Binding-site contacts:
Ligand atom F2 contacts residue HEM1 of chain 1.I at 3.2 Å.
Ligand atom C5 contacts residue HEM1 of chain 1.I at 3.3 Å.
Ligand atom CM contacts residue VAL269 of chain 1.B at 3.8 Å (hydrophobic).
Ligand atom C4 contacts residue VAL269 of chain 1.B at 3.4 Å (hydrophobic).
Ligand atom C2' contacts residue GLY288 of chain 1.B at 4.0 Å.
Ligand atom N1 contacts residue TRP289 of chain 1.B at 2.9 Å (h-bond).
Ligand atom F2 contacts residue TRP380 of chain 1.B at 3.5 Å.
Ligand atom C1' contacts residue GLY288 of chain 1.B at 3.5 Å.
Ligand atom N2 contacts residue PRO267 of chain 1.B at 3.8 Å.
Ligand atom N1 contacts residue TYR290 of chain 1.B at 3.9 Å.
Ligand atom C2 contacts residue VAL269 of chain 1.B at 4.0 Å (hydrophobic).
Ligand atom C2' contacts residue PHE286 of chain 1.B at 3.3 Å (hydrophobic).
Ligand atom C1' contacts residue SER287 of chain 1.B at 4.0 Å.
Ligand atom C contacts residue GLU294 of chain 1.B at 3.6 Å.
Ligand atom C contacts residue PRO267 of chain 1.B at 3.9 Å (hydrophobic).
Ligand atom CM contacts residue HEM1 of chain 1.I at 4.0 Å.
Ligand atom C1 contacts residue GLU294 of chain 1.B at 3.3 Å.
Ligand atom N1 contacts residue HEM1 of chain 1.I at 3.3 Å.
Ligand atom C2' contacts residue SER287 of chain 1.B at 3.8 Å.
Ligand atom C1' contacts residue PRO267 of chain 1.B at 3.0 Å (hydrophobic).
Ligand atom F3 contacts residue HEM1 of chain 1.I at 3.4 Å.
Ligand atom F3 contacts residue VAL269 of chain 1.B at 3.4 Å.
Ligand atom C5 contacts residue GLN180 of chain 1.B at 4.2 Å.
Ligand atom N2 contacts residue GLU294 of chain 1.B at 2.9 Å (salt-bridge).
Ligand atom C5 contacts residue VAL269 of chain 1.B at 3.8 Å (hydrophobic).
Ligand atom C contacts residue TRP289 of chain 1.B at 3.8 Å (hydrophobic).
Ligand atom C3 contacts residue HEM1 of chain 1.I at 3.6 Å.
Ligand atom C4 contacts residue HEM1 of chain 1.I at 3.7 Å.
Ligand atom C1 contacts residue HEM1 of chain 1.I at 3.8 Å.
Ligand atom C contacts residue HEM1 of chain 1.I at 3.9 Å.
Ligand atom C3 contacts residue VAL269 of chain 1.B at 3.5 Å (hydrophobic).
Ligand atom C6 contacts residue HEM1 of chain 1.I at 3.7 Å.
Ligand atom C6 contacts residue GLU294 of chain 1.B at 3.3 Å.
Ligand atom N1 contacts residue GLU294 of chain 1.B at 2.7 Å (salt-bridge).
Ligand atom C2' contacts residue VAL269 of chain 1.B at 3.9 Å (hydrophobic).
Ligand atom F1 contacts residue VAL269 of chain 1.B at 3.9 Å.
Ligand atom S contacts residue HEM1 of chain 1.I at 3.4 Å (h-bond).
Ligand atom C2 contacts residue HEM1 of chain 1.I at 3.6 Å.
Ligand atom C2' contacts residue PRO267 of chain 1.B at 3.8 Å (hydrophobic).
Ligand atom F3 contacts residue MET272 of chain 1.B at 3.7 Å.

Sequence of chain 1.B:
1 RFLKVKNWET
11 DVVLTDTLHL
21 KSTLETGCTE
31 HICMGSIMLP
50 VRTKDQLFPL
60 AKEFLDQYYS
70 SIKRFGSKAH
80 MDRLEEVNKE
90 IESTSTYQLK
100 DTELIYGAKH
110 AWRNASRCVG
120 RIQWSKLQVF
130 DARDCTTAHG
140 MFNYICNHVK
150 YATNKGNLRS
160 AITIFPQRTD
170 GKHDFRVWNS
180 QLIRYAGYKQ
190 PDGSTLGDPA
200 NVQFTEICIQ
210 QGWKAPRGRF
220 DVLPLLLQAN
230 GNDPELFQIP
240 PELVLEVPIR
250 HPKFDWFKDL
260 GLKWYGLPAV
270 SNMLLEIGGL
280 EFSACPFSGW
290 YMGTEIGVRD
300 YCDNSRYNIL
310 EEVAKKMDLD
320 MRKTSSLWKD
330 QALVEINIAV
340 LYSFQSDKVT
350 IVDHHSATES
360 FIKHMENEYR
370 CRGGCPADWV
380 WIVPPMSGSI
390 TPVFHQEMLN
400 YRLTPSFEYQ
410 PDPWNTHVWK

This protein binds this small molecule.
Small molecule (SMILES): CCSC(N)=Nc1ccc(C(F)(F)F)cc1